Binding-site contacts:
Ligand atom C3 contacts residue ASN416 of chain 1.I at 3.8 Å.
Ligand atom C5 contacts residue ASN416 of chain 1.I at 3.7 Å.
Ligand atom C2 contacts residue ASN416 of chain 1.I at 2.5 Å.
Ligand atom C1 contacts residue ASN416 of chain 1.I at 1.4 Å.
Ligand atom C4 contacts residue ASN416 of chain 1.I at 4.2 Å.
Ligand atom O7 contacts residue ASN416 of chain 1.I at 3.7 Å.
Ligand atom C6 contacts residue PRO261 of chain 1.I at 4.3 Å (hydrophobic).
Ligand atom C7 contacts residue ASN416 of chain 1.I at 3.6 Å.
Ligand atom C1 contacts residue PRO261 of chain 1.I at 4.5 Å (hydrophobic).
Ligand atom C8 contacts residue NAG1 of chain 1.OA at 3.8 Å.
Ligand atom O5 contacts residue ASN416 of chain 1.I at 2.3 Å (h-bond).
Ligand atom O5 contacts residue PRO261 of chain 1.I at 3.7 Å.
Ligand atom N2 contacts residue ASN416 of chain 1.I at 3.0 Å (h-bond).

This small molecule binds to this protein.
Small molecule (SMILES): CC(=O)N[C@@H]1[C@@H](O)[C@H](O)[C@@H](CO)O[C@H]1O

Sequence of chain 1.I:
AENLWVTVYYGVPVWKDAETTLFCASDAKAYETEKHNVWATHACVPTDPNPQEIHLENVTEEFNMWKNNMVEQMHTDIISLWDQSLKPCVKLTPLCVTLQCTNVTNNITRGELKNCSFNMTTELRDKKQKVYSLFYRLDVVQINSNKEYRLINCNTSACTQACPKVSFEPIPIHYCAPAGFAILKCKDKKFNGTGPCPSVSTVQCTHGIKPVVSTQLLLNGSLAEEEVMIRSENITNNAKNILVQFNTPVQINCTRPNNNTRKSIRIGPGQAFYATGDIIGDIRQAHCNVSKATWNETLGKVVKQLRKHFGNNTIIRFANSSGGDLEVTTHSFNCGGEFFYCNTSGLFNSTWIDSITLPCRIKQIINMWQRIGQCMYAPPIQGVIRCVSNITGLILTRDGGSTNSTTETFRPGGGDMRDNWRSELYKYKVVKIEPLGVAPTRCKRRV